Binding-site contacts:
Ligand atom N9 contacts residue PHE159 of chain 1.A at 3.5 Å.
Ligand atom O6 contacts residue THR57 of chain 3.A at 3.7 Å.
Ligand atom C6 contacts residue PHE159 of chain 1.A at 3.5 Å (hydrophobic).
Ligand atom O8 contacts residue ASP58 of chain 3.A at 2.8 Å (salt-bridge).
Ligand atom O2 contacts residue VAL227 of chain 1.A at 2.9 Å (h-bond).
Ligand atom C5 contacts residue PHE159 of chain 1.A at 3.4 Å (hydrophobic).
Ligand atom O8 contacts residue ALA56 of chain 3.A at 3.7 Å.
Ligand atom C6 contacts residue GLN228 of chain 1.A at 3.7 Å.
Ligand atom C2 contacts residue GLN228 of chain 1.A at 3.9 Å.
Ligand atom N3 contacts residue PHE159 of chain 1.A at 3.6 Å.
Ligand atom C2 contacts residue ARG176 of chain 1.A at 3.5 Å.
Ligand atom N3 contacts residue ARG176 of chain 1.A at 3.0 Å (salt-bridge).
Ligand atom C8 contacts residue ASP58 of chain 3.A at 3.7 Å.
Ligand atom N1 contacts residue GLN228 of chain 1.A at 3.0 Å (h-bond).
Ligand atom O8 contacts residue THR57 of chain 3.A at 3.2 Å (h-bond).
Ligand atom O6 contacts residue ILE288 of chain 1.A at 3.8 Å.
Ligand atom N7 contacts residue ALA56 of chain 3.A at 3.7 Å.
Ligand atom O6 contacts residue ILE54 of chain 3.A at 3.6 Å.
Ligand atom C2 contacts residue PHE159 of chain 1.A at 3.5 Å (hydrophobic).
Ligand atom C8 contacts residue THR57 of chain 3.A at 3.1 Å.
Ligand atom O6 contacts residue TYR8 of chain 3.A at 3.7 Å.
Ligand atom N7 contacts residue PHE159 of chain 1.A at 3.8 Å.
Ligand atom C10 contacts residue LEU170 of chain 1.A at 3.8 Å (hydrophobic).
Ligand atom O2 contacts residue ARG176 of chain 1.A at 2.8 Å (salt-bridge).
Ligand atom N1 contacts residue PHE159 of chain 1.A at 3.5 Å.
Ligand atom C4 contacts residue PHE159 of chain 1.A at 3.3 Å (hydrophobic).
Ligand atom C4 contacts residue ARG176 of chain 1.A at 3.8 Å.
Ligand atom O6 contacts residue GLN228 of chain 1.A at 2.8 Å (h-bond).
Ligand atom C10 contacts residue PHE159 of chain 1.A at 3.8 Å (hydrophobic).
Ligand atom C2 contacts residue ASN254 of chain 1.A at 3.9 Å.
Ligand atom C4 contacts residue ASN254 of chain 1.A at 3.9 Å.
Ligand atom N3 contacts residue ASN254 of chain 1.A at 3.3 Å (h-bond).
Ligand atom O8 contacts residue LEU170 of chain 1.A at 3.5 Å.
Ligand atom O2 contacts residue GLN228 of chain 1.A at 3.8 Å.
Ligand atom O2 contacts residue PHE159 of chain 1.A at 3.7 Å.
Ligand atom C10 contacts residue ARG176 of chain 1.A at 3.3 Å.
Ligand atom N7 contacts residue THR57 of chain 3.A at 2.8 Å (h-bond).
Ligand atom C8 contacts residue PHE159 of chain 1.A at 3.7 Å (hydrophobic).
Ligand atom O2 contacts residue SER226 of chain 1.A at 3.4 Å.
Ligand atom C5 contacts residue THR57 of chain 3.A at 3.9 Å.

Sequence of chain 1.A:
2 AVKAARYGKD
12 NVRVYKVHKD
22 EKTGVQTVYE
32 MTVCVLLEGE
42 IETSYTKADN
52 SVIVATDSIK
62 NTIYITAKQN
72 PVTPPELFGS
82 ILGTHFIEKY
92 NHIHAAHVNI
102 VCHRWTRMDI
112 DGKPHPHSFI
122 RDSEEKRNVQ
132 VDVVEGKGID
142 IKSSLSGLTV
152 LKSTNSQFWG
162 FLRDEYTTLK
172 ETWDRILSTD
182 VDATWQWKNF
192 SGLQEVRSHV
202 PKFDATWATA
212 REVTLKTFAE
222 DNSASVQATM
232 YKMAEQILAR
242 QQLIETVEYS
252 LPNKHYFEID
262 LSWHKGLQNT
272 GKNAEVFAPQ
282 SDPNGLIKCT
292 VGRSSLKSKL

Sequence of chain 3.A:
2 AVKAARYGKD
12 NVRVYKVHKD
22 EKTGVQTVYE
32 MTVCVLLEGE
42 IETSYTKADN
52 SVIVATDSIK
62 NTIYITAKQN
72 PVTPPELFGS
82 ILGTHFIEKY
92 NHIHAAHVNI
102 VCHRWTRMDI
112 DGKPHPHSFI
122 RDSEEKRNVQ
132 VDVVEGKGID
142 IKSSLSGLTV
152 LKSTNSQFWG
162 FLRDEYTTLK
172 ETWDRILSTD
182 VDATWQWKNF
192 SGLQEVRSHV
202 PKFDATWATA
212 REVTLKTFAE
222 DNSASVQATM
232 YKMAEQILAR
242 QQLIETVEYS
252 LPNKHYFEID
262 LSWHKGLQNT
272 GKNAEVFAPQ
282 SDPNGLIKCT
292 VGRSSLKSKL

This protein binds this small molecule.
Small molecule (SMILES): Cn1c(=O)[nH]c2c(=O)[nH]c(=O)[nH]c21